Sequence of chain 1.D:
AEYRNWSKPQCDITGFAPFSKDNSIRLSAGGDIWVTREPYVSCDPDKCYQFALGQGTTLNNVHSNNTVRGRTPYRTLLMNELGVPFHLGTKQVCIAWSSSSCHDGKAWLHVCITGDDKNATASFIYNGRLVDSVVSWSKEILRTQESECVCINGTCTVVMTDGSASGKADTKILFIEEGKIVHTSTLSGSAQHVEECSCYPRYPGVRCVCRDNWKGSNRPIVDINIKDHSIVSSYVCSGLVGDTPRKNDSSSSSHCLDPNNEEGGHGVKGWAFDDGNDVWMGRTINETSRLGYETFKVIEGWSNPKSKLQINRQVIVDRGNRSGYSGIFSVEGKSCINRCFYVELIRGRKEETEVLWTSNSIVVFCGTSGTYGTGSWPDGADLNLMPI

Binding-site contacts:
Ligand atom C7 contacts residue ASN70 of chain 1.D at 3.5 Å.
Ligand atom N2 contacts residue ASN70 of chain 1.D at 2.9 Å (h-bond).
Ligand atom C8 contacts residue LEU361 of chain 1.D at 4.0 Å (hydrophobic).
Ligand atom C2 contacts residue ASN70 of chain 1.D at 2.3 Å.
Ligand atom C1 contacts residue ASN71 of chain 1.D at 3.4 Å.
Ligand atom C5 contacts residue ASN70 of chain 1.D at 3.6 Å.
Ligand atom C3 contacts residue ASN70 of chain 1.D at 3.7 Å.
Ligand atom C4 contacts residue ASN70 of chain 1.D at 4.1 Å.
Ligand atom O6 contacts residue ASN71 of chain 1.D at 3.2 Å (h-bond).
Ligand atom O7 contacts residue ASN70 of chain 1.D at 3.7 Å.
Ligand atom O5 contacts residue ASN71 of chain 1.D at 2.5 Å (h-bond).
Ligand atom O5 contacts residue ASN70 of chain 1.D at 2.3 Å (h-bond).
Ligand atom C6 contacts residue ASN71 of chain 1.D at 3.3 Å.
Ligand atom C5 contacts residue ASN71 of chain 1.D at 3.4 Å.
Ligand atom C1 contacts residue ASN70 of chain 1.D at 1.4 Å.

The protein below binds the small molecule below.
Small molecule (SMILES): CC(=O)N[C@H]1[C@H](O[C@H]2[C@H](O)[C@@H](NC(C)=O)CO[C@@H]2CO)O[C@H](CO)[C@@H](O)[C@@H]1O